The protein below binds the small molecule below.
Small molecule (SMILES): CCOC(=O)Nc1cc(-c2ccc(C)c(NS(C)(=O)=O)c2)nn2c(C)nnc12

Binding-site contacts:
Ligand atom O08 contacts residue PRO37 of chain 1.A at 3.2 Å (h-bond).
Ligand atom C28 contacts residue LEU43 of chain 1.A at 3.5 Å (hydrophobic).
Ligand atom C06 contacts residue PRO37 of chain 1.A at 3.9 Å (hydrophobic).
Ligand atom C15 contacts residue ASN91 of chain 1.A at 3.7 Å.
Ligand atom C25 contacts residue VAL97 of chain 1.A at 3.8 Å (hydrophobic).
Ligand atom O08 contacts residue PRO33 of chain 1.A at 3.6 Å.
Ligand atom C09 contacts residue LEU43 of chain 1.A at 3.7 Å (hydrophobic).
Ligand atom O07 contacts residue VAL38 of chain 1.A at 3.7 Å.
Ligand atom C19 contacts residue HIS95 of chain 1.A at 3.6 Å.
Ligand atom O07 contacts residue PRO37 of chain 1.A at 3.7 Å.
Ligand atom N24 contacts residue ASN91 of chain 1.A at 3.6 Å.
Ligand atom O18 contacts residue ASN91 of chain 1.A at 3.1 Å (h-bond).
Ligand atom C26 contacts residue PRO33 of chain 1.A at 3.7 Å (hydrophobic).
Ligand atom C27 contacts residue LEU43 of chain 1.A at 3.6 Å (hydrophobic).
Ligand atom C14 contacts residue ASN91 of chain 1.A at 3.9 Å.
Ligand atom C02 contacts residue TRP32 of chain 1.A at 3.7 Å (hydrophobic).
Ligand atom C01 contacts residue TRP32 of chain 1.A at 3.8 Å (hydrophobic).
Ligand atom C06 contacts residue ASP39 of chain 1.A at 3.9 Å.
Ligand atom O08 contacts residue ASN36 of chain 1.A at 3.6 Å (h-bond).
Ligand atom C10 contacts residue LEU43 of chain 1.A at 3.6 Å (hydrophobic).
Ligand atom C25 contacts residue VAL38 of chain 1.A at 3.6 Å (hydrophobic).
Ligand atom C17 contacts residue ASN91 of chain 1.A at 3.2 Å.
Ligand atom N23 contacts residue VAL97 of chain 1.A at 3.9 Å.
Ligand atom N24 contacts residue CYS87 of chain 1.A at 3.7 Å.
Ligand atom C26 contacts residue PHE34 of chain 1.A at 3.5 Å (hydrophobic).
Ligand atom S05 contacts residue PRO37 of chain 1.A at 3.8 Å.
Ligand atom O18 contacts residue TYR90 of chain 1.A at 3.9 Å.
Ligand atom O07 contacts residue LEU43 of chain 1.A at 3.4 Å.
Ligand atom C26 contacts residue VAL38 of chain 1.A at 3.5 Å (hydrophobic).
Ligand atom C03 contacts residue TRP32 of chain 1.A at 3.8 Å (hydrophobic).
Ligand atom C17 contacts residue HIS95 of chain 1.A at 4.0 Å.
Ligand atom C11 contacts residue LEU43 of chain 1.A at 4.0 Å (hydrophobic).
Ligand atom N23 contacts residue ASN91 of chain 1.A at 2.9 Å (h-bond).
Ligand atom N04 contacts residue TRP32 of chain 1.A at 4.0 Å.
Ligand atom O21 contacts residue HIS95 of chain 1.A at 3.8 Å.
Ligand atom N13 contacts residue VAL97 of chain 1.A at 3.8 Å.
Ligand atom C20 contacts residue HIS95 of chain 1.A at 3.9 Å.
Ligand atom C14 contacts residue VAL97 of chain 1.A at 3.9 Å (hydrophobic).
Ligand atom N16 contacts residue ASN91 of chain 1.A at 2.5 Å (h-bond).
Ligand atom O07 contacts residue ASP39 of chain 1.A at 2.9 Å (salt-bridge).

Sequence of chain 1.A:
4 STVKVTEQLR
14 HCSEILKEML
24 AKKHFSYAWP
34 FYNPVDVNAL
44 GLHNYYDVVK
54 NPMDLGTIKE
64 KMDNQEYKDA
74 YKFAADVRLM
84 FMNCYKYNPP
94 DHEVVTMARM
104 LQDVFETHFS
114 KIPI